Sequence of chain 43.A:
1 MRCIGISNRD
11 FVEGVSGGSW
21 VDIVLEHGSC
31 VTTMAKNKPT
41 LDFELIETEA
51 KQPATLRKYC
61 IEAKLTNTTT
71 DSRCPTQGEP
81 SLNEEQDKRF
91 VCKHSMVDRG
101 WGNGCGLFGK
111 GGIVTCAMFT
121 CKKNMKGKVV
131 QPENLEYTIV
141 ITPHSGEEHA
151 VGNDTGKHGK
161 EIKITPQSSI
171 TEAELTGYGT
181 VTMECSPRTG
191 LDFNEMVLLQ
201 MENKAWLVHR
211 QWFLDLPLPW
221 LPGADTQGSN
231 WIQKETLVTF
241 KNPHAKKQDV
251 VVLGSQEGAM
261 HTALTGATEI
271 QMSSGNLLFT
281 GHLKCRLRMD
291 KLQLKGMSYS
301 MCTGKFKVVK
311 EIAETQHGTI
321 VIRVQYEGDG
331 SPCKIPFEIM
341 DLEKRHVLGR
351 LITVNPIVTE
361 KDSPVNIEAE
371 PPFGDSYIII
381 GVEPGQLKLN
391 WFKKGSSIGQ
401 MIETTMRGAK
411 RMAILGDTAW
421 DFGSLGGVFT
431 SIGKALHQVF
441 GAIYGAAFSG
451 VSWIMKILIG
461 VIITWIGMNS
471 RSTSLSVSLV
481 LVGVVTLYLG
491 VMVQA

The small molecule below binds the protein below.
Small molecule (SMILES): CC(=O)N[C@@H]1[C@@H](O)[C@H](O)[C@@H](CO)O[C@H]1O

Binding-site contacts:
Ligand atom C2 contacts residue ASN67 of chain 43.A at 2.5 Å.
Ligand atom N2 contacts residue ASN67 of chain 43.A at 2.9 Å (h-bond).
Ligand atom C1 contacts residue ASN67 of chain 43.A at 1.4 Å.
Ligand atom C4 contacts residue ASN67 of chain 43.A at 4.2 Å.
Ligand atom C7 contacts residue ASN67 of chain 43.A at 3.9 Å.
Ligand atom C8 contacts residue PHE90 of chain 43.A at 3.7 Å (hydrophobic).
Ligand atom O7 contacts residue ASN67 of chain 43.A at 4.3 Å.
Ligand atom C3 contacts residue ASN67 of chain 43.A at 3.8 Å.
Ligand atom O5 contacts residue ASN67 of chain 43.A at 2.4 Å (h-bond).
Ligand atom C5 contacts residue ASN67 of chain 43.A at 3.7 Å.
Ligand atom C8 contacts residue MET118 of chain 43.A at 4.3 Å (hydrophobic).
Ligand atom C8 contacts residue ASN67 of chain 43.A at 4.3 Å.